The small molecule below binds the protein below.
Small molecule (SMILES): CC(=O)N[C@@H]1[C@@H](O)[C@H](O)[C@@H](CO)O[C@H]1O

Sequence of chain 1.C:
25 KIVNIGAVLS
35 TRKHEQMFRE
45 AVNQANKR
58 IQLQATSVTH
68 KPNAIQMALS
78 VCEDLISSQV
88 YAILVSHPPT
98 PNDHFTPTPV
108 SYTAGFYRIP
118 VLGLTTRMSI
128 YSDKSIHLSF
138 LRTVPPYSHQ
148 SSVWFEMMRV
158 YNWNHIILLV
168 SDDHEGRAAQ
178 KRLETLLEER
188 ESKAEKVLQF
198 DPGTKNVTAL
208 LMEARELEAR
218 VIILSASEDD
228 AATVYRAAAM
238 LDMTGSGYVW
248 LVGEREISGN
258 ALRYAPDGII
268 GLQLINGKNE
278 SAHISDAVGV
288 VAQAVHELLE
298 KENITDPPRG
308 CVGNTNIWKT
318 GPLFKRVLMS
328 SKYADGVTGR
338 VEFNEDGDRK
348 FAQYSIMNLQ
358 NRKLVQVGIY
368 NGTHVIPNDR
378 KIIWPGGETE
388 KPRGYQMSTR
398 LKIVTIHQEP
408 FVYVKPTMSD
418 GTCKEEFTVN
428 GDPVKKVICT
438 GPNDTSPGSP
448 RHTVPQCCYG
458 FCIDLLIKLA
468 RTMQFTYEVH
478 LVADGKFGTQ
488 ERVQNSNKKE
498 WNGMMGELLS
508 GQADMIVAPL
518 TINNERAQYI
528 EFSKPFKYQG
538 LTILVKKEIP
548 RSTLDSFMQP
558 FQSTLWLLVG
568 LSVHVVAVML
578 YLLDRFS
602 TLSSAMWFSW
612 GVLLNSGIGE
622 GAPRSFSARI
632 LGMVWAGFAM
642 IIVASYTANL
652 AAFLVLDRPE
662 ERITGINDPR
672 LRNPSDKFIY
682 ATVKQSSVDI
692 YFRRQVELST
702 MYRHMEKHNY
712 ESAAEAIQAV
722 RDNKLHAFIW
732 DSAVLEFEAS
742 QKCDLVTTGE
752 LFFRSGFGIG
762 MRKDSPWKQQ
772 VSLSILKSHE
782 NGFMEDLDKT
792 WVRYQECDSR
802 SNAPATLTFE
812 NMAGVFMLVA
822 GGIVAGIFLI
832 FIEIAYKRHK

Binding-site contacts:
Ligand atom O5 contacts residue ASN276 of chain 1.C at 4.0 Å.
Ligand atom C6 contacts residue ASN276 of chain 1.C at 3.4 Å.
Ligand atom C5 contacts residue ASN276 of chain 1.C at 3.5 Å.
Ligand atom O6 contacts residue ASN276 of chain 1.C at 2.5 Å (h-bond).
Ligand atom C1 contacts residue ASN276 of chain 1.C at 4.3 Å.